This protein binds this small molecule.
Small molecule (SMILES): C[C@@H](Nc1nc2c(c3cc(-c4cn[nH]c4)ccc13)C(=O)N=CC2=CCC1CC1)C(C)(C)C

Binding-site contacts:
Ligand atom C15 contacts residue THR171 of chain 1.A at 3.6 Å.
Ligand atom C8 contacts residue LEU161 of chain 1.A at 3.4 Å (hydrophobic).
Ligand atom C19 contacts residue GLU39 of chain 1.A at 3.3 Å.
Ligand atom O contacts residue LEU37 of chain 1.A at 3.8 Å.
Ligand atom C22 contacts residue THR171 of chain 1.A at 3.2 Å.
Ligand atom C4 contacts residue LEU37 of chain 1.A at 3.7 Å (hydrophobic).
Ligand atom C5 contacts residue LEU37 of chain 1.A at 3.4 Å (hydrophobic).
Ligand atom O contacts residue TYR110 of chain 1.A at 3.7 Å.
Ligand atom C4 contacts residue GLY114 of chain 1.A at 3.8 Å.
Ligand atom C10 contacts residue SER109 of chain 1.A at 3.4 Å.
Ligand atom C21 contacts residue LEU108 of chain 1.A at 3.8 Å (hydrophobic).
Ligand atom N contacts residue LEU161 of chain 1.A at 3.8 Å.
Ligand atom C29 contacts residue GLY114 of chain 1.A at 3.5 Å.
Ligand atom C1 contacts residue LEU161 of chain 1.A at 3.8 Å (hydrophobic).
Ligand atom C18 contacts residue VAL45 of chain 1.A at 3.5 Å (hydrophobic).
Ligand atom C23 contacts residue GLU79 of chain 1.A at 3.4 Å.
Ligand atom C15 contacts residue GLU158 of chain 1.A at 3.7 Å.
Ligand atom C3 contacts residue LEU37 of chain 1.A at 3.7 Å (hydrophobic).
Ligand atom N28 contacts residue LYS112 of chain 1.A at 3.0 Å (salt-bridge).
Ligand atom C22 contacts residue GLU79 of chain 1.A at 3.6 Å.
Ligand atom N13 contacts residue GLU115 of chain 1.A at 3.8 Å.
Ligand atom C7 contacts residue LEU161 of chain 1.A at 3.5 Å (hydrophobic).
Ligand atom C24 contacts residue THR171 of chain 1.A at 3.7 Å.
Ligand atom O contacts residue ALA111 of chain 1.A at 2.8 Å (h-bond).
Ligand atom C10 contacts residue ALA58 of chain 1.A at 3.7 Å (hydrophobic).
Ligand atom C6 contacts residue LEU37 of chain 1.A at 3.7 Å (hydrophobic).
Ligand atom N11 contacts residue ALA58 of chain 1.A at 3.2 Å.
Ligand atom C12 contacts residue ALA58 of chain 1.A at 3.6 Å (hydrophobic).
Ligand atom C20 contacts residue THR171 of chain 1.A at 3.4 Å.
Ligand atom C25 contacts residue GLY114 of chain 1.A at 3.6 Å.
Ligand atom C29 contacts residue LYS112 of chain 1.A at 3.4 Å.
Ligand atom C12 contacts residue SER109 of chain 1.A at 3.7 Å.
Ligand atom C23 contacts residue LYS60 of chain 1.A at 3.5 Å.
Ligand atom C24 contacts residue ASP172 of chain 1.A at 3.7 Å.
Ligand atom C6 contacts residue GLU115 of chain 1.A at 3.7 Å.
Ligand atom C29 contacts residue ALA111 of chain 1.A at 3.2 Å (hydrophobic).
Ligand atom N11 contacts residue SER109 of chain 1.A at 2.7 Å (h-bond).
Ligand atom C12 contacts residue ALA111 of chain 1.A at 3.8 Å (hydrophobic).
Ligand atom C24 contacts residue GLU79 of chain 1.A at 3.7 Å.
Ligand atom C21 contacts residue THR171 of chain 1.A at 3.1 Å.

Sequence of chain 1.A:
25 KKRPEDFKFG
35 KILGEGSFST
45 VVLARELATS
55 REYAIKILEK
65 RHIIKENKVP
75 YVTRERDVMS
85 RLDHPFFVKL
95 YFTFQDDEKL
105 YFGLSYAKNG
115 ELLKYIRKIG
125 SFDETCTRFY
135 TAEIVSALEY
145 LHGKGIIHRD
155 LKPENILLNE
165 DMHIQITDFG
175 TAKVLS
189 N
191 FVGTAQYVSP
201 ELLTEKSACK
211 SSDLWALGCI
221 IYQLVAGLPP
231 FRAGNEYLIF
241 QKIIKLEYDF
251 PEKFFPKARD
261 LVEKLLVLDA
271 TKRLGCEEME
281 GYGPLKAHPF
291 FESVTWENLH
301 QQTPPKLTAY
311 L